Sequence of chain 1.B:
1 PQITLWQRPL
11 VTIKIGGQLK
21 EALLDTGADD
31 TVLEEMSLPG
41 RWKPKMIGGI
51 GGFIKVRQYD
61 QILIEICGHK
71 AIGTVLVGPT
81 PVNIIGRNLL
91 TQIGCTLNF

Binding-site contacts:
Ligand atom C35 contacts residue GLY48 of chain 1.A at 3.3 Å.
Ligand atom C23 contacts residue ASP29 of chain 1.B at 3.6 Å.
Ligand atom C22 contacts residue GLY48 of chain 1.B at 3.4 Å.
Ligand atom C16 contacts residue GLY27 of chain 1.B at 3.3 Å.
Ligand atom C12 contacts residue ASP25 of chain 1.A at 3.5 Å.
Ligand atom C11 contacts residue ASP25 of chain 1.A at 3.5 Å.
Ligand atom O2 contacts residue ASP25 of chain 1.B at 2.6 Å (salt-bridge).
Ligand atom C13 contacts residue GLY27 of chain 1.B at 3.5 Å.
Ligand atom C11 contacts residue ASP25 of chain 1.B at 3.4 Å.
Ligand atom C8 contacts residue ASP25 of chain 1.B at 3.2 Å.
Ligand atom N5 contacts residue GLY48 of chain 1.A at 3.8 Å.
Ligand atom C10 contacts residue GLY27 of chain 1.A at 3.7 Å.
Ligand atom C31 contacts residue PRO81 of chain 1.B at 3.8 Å (hydrophobic).
Ligand atom C34 contacts residue PHE53 of chain 1.A at 3.7 Å (hydrophobic).
Ligand atom N4 contacts residue GLY27 of chain 1.B at 3.3 Å (h-bond).
Ligand atom O5 contacts residue VAL82 of chain 1.B at 3.2 Å.
Ligand atom O4 contacts residue ALA28 of chain 1.B at 3.5 Å.
Ligand atom C10 contacts residue ASP25 of chain 1.B at 3.5 Å.
Ligand atom C17 contacts residue ARG8 of chain 1.A at 3.5 Å.
Ligand atom C7 contacts residue GLY48 of chain 1.A at 3.8 Å.
Ligand atom C1 contacts residue GLY49 of chain 1.A at 3.5 Å.
Ligand atom C29 contacts residue ALA28 of chain 1.B at 3.2 Å (hydrophobic).
Ligand atom N5 contacts residue PHE53 of chain 1.A at 3.7 Å.
Ligand atom O2 contacts residue GLY27 of chain 1.B at 3.6 Å.
Ligand atom C24 contacts residue GLY48 of chain 1.B at 3.6 Å.
Ligand atom C16 contacts residue LEU23 of chain 1.A at 3.9 Å (hydrophobic).
Ligand atom C18 contacts residue ARG8 of chain 1.A at 3.5 Å.
Ligand atom C27 contacts residue PRO81 of chain 1.B at 3.9 Å (hydrophobic).
Ligand atom C10 contacts residue ASP25 of chain 1.A at 3.7 Å.
Ligand atom O5 contacts residue PRO81 of chain 1.B at 3.6 Å.
Ligand atom C1 contacts residue GLY48 of chain 1.A at 3.8 Å.
Ligand atom C19 contacts residue GLY48 of chain 1.B at 3.8 Å.
Ligand atom O4 contacts residue GLY27 of chain 1.B at 3.5 Å (h-bond).
Ligand atom O4 contacts residue ASP29 of chain 1.B at 2.8 Å (salt-bridge).
Ligand atom C7 contacts residue ILE50 of chain 1.B at 3.9 Å (hydrophobic).
Ligand atom C23 contacts residue GLY48 of chain 1.B at 3.4 Å.
Ligand atom C9 contacts residue ILE84 of chain 1.B at 3.6 Å (hydrophobic).
Ligand atom O3 contacts residue GLY49 of chain 1.B at 3.5 Å.
Ligand atom C18 contacts residue VAL82 of chain 1.A at 3.6 Å (hydrophobic).
Ligand atom O2 contacts residue ASP25 of chain 1.A at 2.7 Å (salt-bridge).

Sequence of chain 1.A:
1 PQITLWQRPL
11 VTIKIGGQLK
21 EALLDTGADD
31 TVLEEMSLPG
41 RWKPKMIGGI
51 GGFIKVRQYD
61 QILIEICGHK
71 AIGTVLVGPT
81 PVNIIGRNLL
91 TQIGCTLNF

A protein and the small-molecule ligand that binds it are described below.
Small molecule (SMILES): C[C@H]1CC[C@@H](O)[C@H]1NC(=O)[C@H](Cc1ccccc1)C[C@H](O)CN1CCN(C(=O)CCc2cccnc2)C[C@H]1C(=O)NC(C)(C)C